Binding-site contacts:
Ligand atom O5 contacts residue GLN342 of chain 1.B at 3.1 Å (h-bond).
Ligand atom C7 contacts residue ASN365 of chain 1.B at 3.4 Å.
Ligand atom C5 contacts residue ASN365 of chain 1.B at 3.6 Å.
Ligand atom O5 contacts residue SER368 of chain 1.B at 3.4 Å.
Ligand atom C1 contacts residue GLN342 of chain 1.B at 3.9 Å.
Ligand atom N2 contacts residue ASN365 of chain 1.B at 2.8 Å (h-bond).
Ligand atom O7 contacts residue GLN342 of chain 1.B at 4.3 Å.
Ligand atom O7 contacts residue ASN365 of chain 1.B at 3.5 Å (h-bond).
Ligand atom C6 contacts residue GLN342 of chain 1.B at 4.1 Å.
Ligand atom O5 contacts residue ASN365 of chain 1.B at 2.4 Å (h-bond).
Ligand atom C6 contacts residue SER368 of chain 1.B at 3.7 Å.
Ligand atom O6 contacts residue SER368 of chain 1.B at 4.4 Å.
Ligand atom O6 contacts residue GLN342 of chain 1.B at 3.6 Å (h-bond).
Ligand atom C5 contacts residue GLN342 of chain 1.B at 4.2 Å.
Ligand atom C5 contacts residue SER368 of chain 1.B at 4.0 Å.
Ligand atom C4 contacts residue ASN365 of chain 1.B at 4.2 Å.
Ligand atom C1 contacts residue ASN365 of chain 1.B at 1.4 Å.
Ligand atom C2 contacts residue ASN365 of chain 1.B at 2.3 Å.
Ligand atom C1 contacts residue SER368 of chain 1.B at 3.8 Å.
Ligand atom C2 contacts residue GLN342 of chain 1.B at 4.2 Å.
Ligand atom C3 contacts residue ASN365 of chain 1.B at 3.7 Å.

A small-molecule ligand and the protein it binds are described below.
Small molecule (SMILES): CC(=O)N[C@@H]1[C@@H](O)[C@H](O)[C@@H](CO)O[C@H]1O

Sequence of chain 1.B:
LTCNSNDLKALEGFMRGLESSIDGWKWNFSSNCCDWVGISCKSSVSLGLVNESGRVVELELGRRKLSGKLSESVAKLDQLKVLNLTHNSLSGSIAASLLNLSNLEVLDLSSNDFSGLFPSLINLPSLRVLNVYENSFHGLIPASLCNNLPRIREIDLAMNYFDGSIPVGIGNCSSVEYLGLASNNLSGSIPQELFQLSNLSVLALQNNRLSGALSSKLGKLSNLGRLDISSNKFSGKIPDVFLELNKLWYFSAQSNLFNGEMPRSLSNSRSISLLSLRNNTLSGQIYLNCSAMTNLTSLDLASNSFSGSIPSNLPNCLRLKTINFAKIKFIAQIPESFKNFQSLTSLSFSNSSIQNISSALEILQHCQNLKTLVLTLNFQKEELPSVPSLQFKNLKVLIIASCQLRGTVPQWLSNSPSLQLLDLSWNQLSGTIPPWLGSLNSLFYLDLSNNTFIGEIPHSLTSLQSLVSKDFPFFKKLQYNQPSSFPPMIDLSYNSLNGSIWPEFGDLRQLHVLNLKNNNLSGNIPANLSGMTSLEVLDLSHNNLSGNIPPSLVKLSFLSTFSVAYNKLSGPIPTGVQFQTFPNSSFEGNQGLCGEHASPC